Sequence of chain 1.D:
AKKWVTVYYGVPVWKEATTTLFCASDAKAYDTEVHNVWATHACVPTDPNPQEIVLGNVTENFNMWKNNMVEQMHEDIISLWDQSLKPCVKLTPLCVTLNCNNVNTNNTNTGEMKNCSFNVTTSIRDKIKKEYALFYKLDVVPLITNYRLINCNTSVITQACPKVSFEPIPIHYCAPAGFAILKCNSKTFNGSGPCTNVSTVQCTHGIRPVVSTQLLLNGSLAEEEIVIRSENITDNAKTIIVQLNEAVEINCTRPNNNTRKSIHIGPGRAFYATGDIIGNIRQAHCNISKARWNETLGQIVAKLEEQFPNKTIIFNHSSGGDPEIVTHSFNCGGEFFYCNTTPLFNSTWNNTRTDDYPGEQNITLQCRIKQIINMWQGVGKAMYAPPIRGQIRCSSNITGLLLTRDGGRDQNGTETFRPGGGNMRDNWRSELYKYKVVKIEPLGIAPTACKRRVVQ

Binding-site contacts:
Ligand atom C7 contacts residue GLN387 of chain 1.D at 3.9 Å.
Ligand atom C3 contacts residue TYR381 of chain 1.D at 4.3 Å (hydrophobic).
Ligand atom C7 contacts residue ASN370 of chain 1.D at 3.2 Å.
Ligand atom C5 contacts residue ASN370 of chain 1.D at 3.7 Å.
Ligand atom C2 contacts residue PRO382 of chain 1.D at 4.5 Å (hydrophobic).
Ligand atom C7 contacts residue ASP380 of chain 1.D at 3.7 Å.
Ligand atom C8 contacts residue ASN388 of chain 1.D at 4.5 Å.
Ligand atom C5 contacts residue PRO367 of chain 1.D at 4.1 Å (hydrophobic).
Ligand atom C8 contacts residue ILE389 of chain 1.D at 3.9 Å (hydrophobic).
Ligand atom C1 contacts residue TYR381 of chain 1.D at 4.3 Å (hydrophobic).
Ligand atom C4 contacts residue ASN370 of chain 1.D at 4.2 Å.
Ligand atom C3 contacts residue ASP380 of chain 1.D at 3.7 Å.
Ligand atom C8 contacts residue ASN370 of chain 1.D at 3.3 Å.
Ligand atom C8 contacts residue LYS314 of chain 1.D at 4.2 Å.
Ligand atom O5 contacts residue PRO367 of chain 1.D at 3.7 Å.
Ligand atom C1 contacts residue PRO367 of chain 1.D at 4.2 Å (hydrophobic).
Ligand atom O7 contacts residue ASN370 of chain 1.D at 3.6 Å (h-bond).
Ligand atom O3 contacts residue PRO382 of chain 1.D at 4.0 Å.
Ligand atom C8 contacts residue GLN387 of chain 1.D at 3.7 Å.
Ligand atom C7 contacts residue LYS314 of chain 1.D at 4.3 Å.
Ligand atom O4 contacts residue GLY385 of chain 1.D at 4.5 Å.
Ligand atom C1 contacts residue ASP380 of chain 1.D at 4.4 Å.
Ligand atom O6 contacts residue PRO367 of chain 1.D at 4.0 Å.
Ligand atom O7 contacts residue LYS314 of chain 1.D at 3.5 Å (salt-bridge).
Ligand atom C5 contacts residue TYR381 of chain 1.D at 4.3 Å (hydrophobic).
Ligand atom O5 contacts residue ASN370 of chain 1.D at 2.4 Å (h-bond).
Ligand atom C6 contacts residue PRO367 of chain 1.D at 3.6 Å (hydrophobic).
Ligand atom O7 contacts residue PRO382 of chain 1.D at 4.4 Å.
Ligand atom C2 contacts residue ASP380 of chain 1.D at 3.8 Å.
Ligand atom N2 contacts residue ASN370 of chain 1.D at 2.8 Å (h-bond).
Ligand atom O3 contacts residue ASP380 of chain 1.D at 4.0 Å.
Ligand atom O7 contacts residue ASP380 of chain 1.D at 3.0 Å (salt-bridge).
Ligand atom C1 contacts residue ASN370 of chain 1.D at 1.4 Å.
Ligand atom O7 contacts residue GLN387 of chain 1.D at 2.9 Å (h-bond).
Ligand atom C2 contacts residue ASN370 of chain 1.D at 2.4 Å.
Ligand atom C3 contacts residue ASN370 of chain 1.D at 3.8 Å.
Ligand atom N2 contacts residue ASP380 of chain 1.D at 2.9 Å (salt-bridge).

The protein below binds the small molecule below.
Small molecule (SMILES): CC(=O)N[C@H]1[C@H](O[C@H]2[C@H](O)[C@@H](NC(C)=O)CO[C@@H]2CO)O[C@H](CO)[C@@H](O[C@@H]2O[C@H](CO[C@H]3O[C@H](CO)[C@@H](O)[C@H](O)[C@@H]3O)[C@@H](O)[C@H](O[C@H]3O[C@H](CO)[C@@H](O)[C@H](O)[C@@H]3O)[C@@H]2O)[C@@H]1O